Sequence of chain 1.A:
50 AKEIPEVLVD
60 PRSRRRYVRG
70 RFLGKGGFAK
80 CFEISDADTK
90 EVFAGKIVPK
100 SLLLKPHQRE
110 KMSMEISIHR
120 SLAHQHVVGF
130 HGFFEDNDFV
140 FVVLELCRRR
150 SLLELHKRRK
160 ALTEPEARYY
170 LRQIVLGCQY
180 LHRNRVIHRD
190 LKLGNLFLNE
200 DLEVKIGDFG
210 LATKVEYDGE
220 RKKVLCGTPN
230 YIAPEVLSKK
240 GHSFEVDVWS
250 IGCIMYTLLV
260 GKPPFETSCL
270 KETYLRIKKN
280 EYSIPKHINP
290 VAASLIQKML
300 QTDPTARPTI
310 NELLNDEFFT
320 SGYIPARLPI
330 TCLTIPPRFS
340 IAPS

A small-molecule ligand and the protein it binds are described below.
Small molecule (SMILES): COc1cc(C(=O)NC2CCN(C)CC2)ccc1Nc1ncc2c(n1)N(C1CCCC1)CC(F)(F)C(=O)N2C

Binding-site contacts:
Ligand atom O2 contacts residue CYS146 of chain 1.A at 3.8 Å.
Ligand atom N32 contacts residue LEU72 of chain 1.A at 3.1 Å (h-bond).
Ligand atom C39 contacts residue PHE71 of chain 1.A at 3.7 Å (hydrophobic).
Ligand atom F20 contacts residue ALA93 of chain 1.A at 3.5 Å.
Ligand atom C6 contacts residue ARG149 of chain 1.A at 3.6 Å.
Ligand atom C6 contacts residue LEU72 of chain 1.A at 3.6 Å (hydrophobic).
Ligand atom N9 contacts residue CYS146 of chain 1.A at 3.0 Å (h-bond).
Ligand atom C15 contacts residue VAL127 of chain 1.A at 3.7 Å (hydrophobic).
Ligand atom F19 contacts residue LYS95 of chain 1.A at 3.7 Å.
Ligand atom O2 contacts residue LEU145 of chain 1.A at 3.5 Å.
Ligand atom N14 contacts residue PHE196 of chain 1.A at 3.7 Å.
Ligand atom C30 contacts residue ARG149 of chain 1.A at 3.6 Å.
Ligand atom O2 contacts residue ARG147 of chain 1.A at 3.6 Å.
Ligand atom C10 contacts residue CYS146 of chain 1.A at 3.5 Å (hydrophobic).
Ligand atom C1 contacts residue LEU145 of chain 1.A at 3.6 Å (hydrophobic).
Ligand atom C33 contacts residue ARG149 of chain 1.A at 3.8 Å.
Ligand atom N9 contacts residue LEU145 of chain 1.A at 3.5 Å.
Ligand atom F19 contacts residue CYS80 of chain 1.A at 3.6 Å.
Ligand atom C7 contacts residue LEU72 of chain 1.A at 3.8 Å (hydrophobic).
Ligand atom C28 contacts residue PHE196 of chain 1.A at 3.5 Å (hydrophobic).
Ligand atom C8 contacts residue CYS146 of chain 1.A at 3.7 Å (hydrophobic).
Ligand atom C26 contacts residue LEU72 of chain 1.A at 3.7 Å (hydrophobic).
Ligand atom N11 contacts residue CYS146 of chain 1.A at 2.8 Å (h-bond).
Ligand atom C12 contacts residue ALA93 of chain 1.A at 3.7 Å (hydrophobic).
Ligand atom C23 contacts residue PHE196 of chain 1.A at 3.8 Å (hydrophobic).
Ligand atom N32 contacts residue ARG149 of chain 1.A at 3.6 Å (salt-bridge).
Ligand atom N11 contacts residue LEU145 of chain 1.A at 3.7 Å.
Ligand atom C34 contacts residue ARG149 of chain 1.A at 3.2 Å.
Ligand atom C1 contacts residue GLU82 of chain 1.A at 3.5 Å.
Ligand atom N22 contacts residue PHE196 of chain 1.A at 3.3 Å.
Ligand atom C34 contacts residue LEU72 of chain 1.A at 3.7 Å (hydrophobic).
Ligand atom C5 contacts residue ARG149 of chain 1.A at 3.7 Å.
Ligand atom C13 contacts residue PHE196 of chain 1.A at 3.7 Å (hydrophobic).
Ligand atom C21 contacts residue CYS80 of chain 1.A at 3.6 Å (hydrophobic).
Ligand atom C12 contacts residue CYS146 of chain 1.A at 3.3 Å (hydrophobic).
Ligand atom N11 contacts residue GLU144 of chain 1.A at 3.8 Å.
Ligand atom O17 contacts residue LEU143 of chain 1.A at 3.4 Å.
Ligand atom C26 contacts residue GLY73 of chain 1.A at 3.7 Å.
Ligand atom C15 contacts residue PHE196 of chain 1.A at 3.6 Å (hydrophobic).
Ligand atom C12 contacts residue GLU144 of chain 1.A at 3.2 Å.